Sequence of chain 11.B:
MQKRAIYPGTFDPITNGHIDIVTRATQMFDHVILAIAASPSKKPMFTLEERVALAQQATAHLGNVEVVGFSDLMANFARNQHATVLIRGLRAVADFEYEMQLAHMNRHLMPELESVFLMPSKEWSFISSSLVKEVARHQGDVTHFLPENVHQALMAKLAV

Sequence of chain 4.B:
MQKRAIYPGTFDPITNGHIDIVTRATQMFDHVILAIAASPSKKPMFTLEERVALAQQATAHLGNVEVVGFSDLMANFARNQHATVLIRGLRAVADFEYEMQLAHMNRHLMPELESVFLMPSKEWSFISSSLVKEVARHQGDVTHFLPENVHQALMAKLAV

Binding-site contacts:
Ligand atom C13 contacts residue SER71 of chain 11.B at 3.4 Å.
Ligand atom N4 contacts residue LEU73 of chain 11.B at 3.6 Å.
Ligand atom N1 contacts residue SER39 of chain 11.B at 2.9 Å (h-bond).
Ligand atom C13 contacts residue PHE70 of chain 11.B at 3.9 Å (hydrophobic).
Ligand atom N2 contacts residue MET74 of chain 11.B at 3.8 Å.
Ligand atom C11 contacts residue ALA37 of chain 11.B at 3.6 Å (hydrophobic).
Ligand atom C6 contacts residue ALA37 of chain 11.B at 3.4 Å (hydrophobic).
Ligand atom O1 contacts residue ASN106 of chain 11.B at 3.0 Å (h-bond).
Ligand atom N3 contacts residue HIS138 of chain 4.B at 3.9 Å.
Ligand atom C20 contacts residue LEU102 of chain 11.B at 3.9 Å (hydrophobic).
Ligand atom O contacts residue ARG88 of chain 11.B at 3.4 Å (salt-bridge).
Ligand atom C14 contacts residue SER71 of chain 11.B at 3.6 Å.
Ligand atom C12 contacts residue HIS138 of chain 4.B at 3.8 Å.
Ligand atom C contacts residue ARG88 of chain 11.B at 3.4 Å.
Ligand atom N1 contacts residue ALA38 of chain 11.B at 3.5 Å (h-bond).
Ligand atom N contacts residue LEU102 of chain 11.B at 3.8 Å.
Ligand atom C8 contacts residue PRO40 of chain 11.B at 3.8 Å (hydrophobic).
Ligand atom C12 contacts residue ASP72 of chain 11.B at 3.7 Å.
Ligand atom C1 contacts residue MET74 of chain 11.B at 3.9 Å (hydrophobic).
Ligand atom C21 contacts residue LEU73 of chain 11.B at 3.8 Å (hydrophobic).
Ligand atom C contacts residue ASN106 of chain 11.B at 3.4 Å.
Ligand atom C1 contacts residue LEU102 of chain 11.B at 3.7 Å (hydrophobic).
Ligand atom C17 contacts residue PG41 of chain 11.L at 3.6 Å.
Ligand atom N5 contacts residue MET74 of chain 11.B at 2.9 Å (h-bond).
Ligand atom C23 contacts residue ARG88 of chain 11.B at 3.6 Å.
Ligand atom C17 contacts residue GLU134 of chain 4.B at 3.8 Å.
Ligand atom C13 contacts residue ASP72 of chain 11.B at 3.1 Å.
Ligand atom C7 contacts residue THR10 of chain 11.B at 3.7 Å.
Ligand atom O1 contacts residue MET74 of chain 11.B at 3.4 Å.
Ligand atom C15 contacts residue MET74 of chain 11.B at 3.7 Å (hydrophobic).
Ligand atom C20 contacts residue VAL135 of chain 4.B at 3.9 Å (hydrophobic).
Ligand atom C7 contacts residue ALA37 of chain 11.B at 3.5 Å (hydrophobic).
Ligand atom C14 contacts residue PHE70 of chain 11.B at 3.8 Å (hydrophobic).
Ligand atom N2 contacts residue ASP72 of chain 11.B at 3.1 Å (salt-bridge).
Ligand atom C8 contacts residue ALA37 of chain 11.B at 3.8 Å (hydrophobic).
Ligand atom O contacts residue LEU102 of chain 11.B at 3.7 Å.
Ligand atom C contacts residue LEU86 of chain 11.B at 3.8 Å (hydrophobic).
Ligand atom N2 contacts residue LEU73 of chain 11.B at 3.9 Å.
Ligand atom N5 contacts residue LEU73 of chain 11.B at 3.5 Å.
Ligand atom C20 contacts residue ASN106 of chain 11.B at 3.7 Å.

The protein below binds the small molecule below.
Small molecule (SMILES): COC(=O)N1CCC(Cc2cccc([C@@H](CC#N)Nc3nc4ccc(C)nc4[nH]3)c2)CC1